The protein below binds the small molecule below.
Small molecule (SMILES): FC(F)O[C@@H](Cl)C(F)(F)F

Sequence of chain 3.A:
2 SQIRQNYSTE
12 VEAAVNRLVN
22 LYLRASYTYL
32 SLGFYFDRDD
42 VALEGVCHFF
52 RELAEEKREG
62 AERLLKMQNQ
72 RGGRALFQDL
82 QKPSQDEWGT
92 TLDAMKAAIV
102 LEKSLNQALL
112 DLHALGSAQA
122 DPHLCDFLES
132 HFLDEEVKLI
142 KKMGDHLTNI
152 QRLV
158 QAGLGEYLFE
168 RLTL

Binding-site contacts:
Ligand atom FAC contacts residue ICF1 of chain 3.I at 1.4 Å.
Ligand atom FAB contacts residue LEU24 of chain 24.A at 3.0 Å.
Ligand atom OAG contacts residue ICF1 of chain 3.I at 0.9 Å.
Ligand atom CLAF contacts residue ICF1 of chain 3.I at 1.3 Å.
Ligand atom CAI contacts residue LEU81 of chain 3.A at 4.4 Å (hydrophobic).
Ligand atom FAA contacts residue ICF1 of chain 3.I at 1.5 Å.
Ligand atom CLAF contacts residue SER27 of chain 3.A at 3.5 Å.
Ligand atom FAE contacts residue TYR28 of chain 3.A at 3.9 Å.
Ligand atom CAI contacts residue LEU81 of chain 24.A at 4.3 Å (hydrophobic).
Ligand atom FAC contacts residue LEU31 of chain 3.A at 4.4 Å.
Ligand atom CLAF contacts residue TYR28 of chain 3.A at 4.2 Å.
Ligand atom FAB contacts residue SER27 of chain 24.A at 4.1 Å.
Ligand atom FAE contacts residue LEU24 of chain 24.A at 3.1 Å.
Ligand atom FAD contacts residue LEU24 of chain 24.A at 3.4 Å.
Ligand atom CAH contacts residue SER27 of chain 24.A at 4.3 Å.
Ligand atom FAE contacts residue ICF1 of chain 3.I at 2.3 Å.
Ligand atom CAJ contacts residue LEU24 of chain 24.A at 3.8 Å (hydrophobic).
Ligand atom FAC contacts residue SER27 of chain 3.A at 4.2 Å.
Ligand atom FAB contacts residue ICF1 of chain 3.I at 1.3 Å.
Ligand atom CAI contacts residue ICF1 of chain 3.I at 0.9 Å.
Ligand atom FAB contacts residue LEU81 of chain 24.A at 4.0 Å.
Ligand atom FAC contacts residue TYR28 of chain 3.A at 3.2 Å.
Ligand atom FAB contacts residue TYR28 of chain 24.A at 3.6 Å.
Ligand atom FAD contacts residue ICF1 of chain 3.I at 1.6 Å.
Ligand atom FAC contacts residue LEU24 of chain 3.A at 4.4 Å.
Ligand atom FAE contacts residue LEU81 of chain 24.A at 3.2 Å.
Ligand atom CAJ contacts residue ICF1 of chain 3.I at 1.1 Å.
Ligand atom FAA contacts residue SER27 of chain 24.A at 3.5 Å.
Ligand atom CAJ contacts residue LEU81 of chain 24.A at 4.2 Å (hydrophobic).
Ligand atom CAH contacts residue TYR28 of chain 24.A at 4.3 Å (hydrophobic).
Ligand atom CAJ contacts residue TYR28 of chain 3.A at 4.1 Å (hydrophobic).
Ligand atom CLAF contacts residue LEU24 of chain 3.A at 3.4 Å.
Ligand atom CAH contacts residue ICF1 of chain 3.I at 1.1 Å.
Ligand atom FAA contacts residue TYR28 of chain 24.A at 3.8 Å.
Ligand atom FAD contacts residue LEU31 of chain 3.A at 4.2 Å.
Ligand atom CAH contacts residue LEU24 of chain 24.A at 4.3 Å (hydrophobic).

Sequence of chain 24.A:
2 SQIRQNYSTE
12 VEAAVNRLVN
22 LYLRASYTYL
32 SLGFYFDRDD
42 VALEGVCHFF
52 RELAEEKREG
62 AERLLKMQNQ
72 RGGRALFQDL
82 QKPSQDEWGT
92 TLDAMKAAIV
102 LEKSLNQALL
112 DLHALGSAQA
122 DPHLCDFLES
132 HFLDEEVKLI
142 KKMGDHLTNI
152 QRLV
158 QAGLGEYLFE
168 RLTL